Sequence of chain 1.C:
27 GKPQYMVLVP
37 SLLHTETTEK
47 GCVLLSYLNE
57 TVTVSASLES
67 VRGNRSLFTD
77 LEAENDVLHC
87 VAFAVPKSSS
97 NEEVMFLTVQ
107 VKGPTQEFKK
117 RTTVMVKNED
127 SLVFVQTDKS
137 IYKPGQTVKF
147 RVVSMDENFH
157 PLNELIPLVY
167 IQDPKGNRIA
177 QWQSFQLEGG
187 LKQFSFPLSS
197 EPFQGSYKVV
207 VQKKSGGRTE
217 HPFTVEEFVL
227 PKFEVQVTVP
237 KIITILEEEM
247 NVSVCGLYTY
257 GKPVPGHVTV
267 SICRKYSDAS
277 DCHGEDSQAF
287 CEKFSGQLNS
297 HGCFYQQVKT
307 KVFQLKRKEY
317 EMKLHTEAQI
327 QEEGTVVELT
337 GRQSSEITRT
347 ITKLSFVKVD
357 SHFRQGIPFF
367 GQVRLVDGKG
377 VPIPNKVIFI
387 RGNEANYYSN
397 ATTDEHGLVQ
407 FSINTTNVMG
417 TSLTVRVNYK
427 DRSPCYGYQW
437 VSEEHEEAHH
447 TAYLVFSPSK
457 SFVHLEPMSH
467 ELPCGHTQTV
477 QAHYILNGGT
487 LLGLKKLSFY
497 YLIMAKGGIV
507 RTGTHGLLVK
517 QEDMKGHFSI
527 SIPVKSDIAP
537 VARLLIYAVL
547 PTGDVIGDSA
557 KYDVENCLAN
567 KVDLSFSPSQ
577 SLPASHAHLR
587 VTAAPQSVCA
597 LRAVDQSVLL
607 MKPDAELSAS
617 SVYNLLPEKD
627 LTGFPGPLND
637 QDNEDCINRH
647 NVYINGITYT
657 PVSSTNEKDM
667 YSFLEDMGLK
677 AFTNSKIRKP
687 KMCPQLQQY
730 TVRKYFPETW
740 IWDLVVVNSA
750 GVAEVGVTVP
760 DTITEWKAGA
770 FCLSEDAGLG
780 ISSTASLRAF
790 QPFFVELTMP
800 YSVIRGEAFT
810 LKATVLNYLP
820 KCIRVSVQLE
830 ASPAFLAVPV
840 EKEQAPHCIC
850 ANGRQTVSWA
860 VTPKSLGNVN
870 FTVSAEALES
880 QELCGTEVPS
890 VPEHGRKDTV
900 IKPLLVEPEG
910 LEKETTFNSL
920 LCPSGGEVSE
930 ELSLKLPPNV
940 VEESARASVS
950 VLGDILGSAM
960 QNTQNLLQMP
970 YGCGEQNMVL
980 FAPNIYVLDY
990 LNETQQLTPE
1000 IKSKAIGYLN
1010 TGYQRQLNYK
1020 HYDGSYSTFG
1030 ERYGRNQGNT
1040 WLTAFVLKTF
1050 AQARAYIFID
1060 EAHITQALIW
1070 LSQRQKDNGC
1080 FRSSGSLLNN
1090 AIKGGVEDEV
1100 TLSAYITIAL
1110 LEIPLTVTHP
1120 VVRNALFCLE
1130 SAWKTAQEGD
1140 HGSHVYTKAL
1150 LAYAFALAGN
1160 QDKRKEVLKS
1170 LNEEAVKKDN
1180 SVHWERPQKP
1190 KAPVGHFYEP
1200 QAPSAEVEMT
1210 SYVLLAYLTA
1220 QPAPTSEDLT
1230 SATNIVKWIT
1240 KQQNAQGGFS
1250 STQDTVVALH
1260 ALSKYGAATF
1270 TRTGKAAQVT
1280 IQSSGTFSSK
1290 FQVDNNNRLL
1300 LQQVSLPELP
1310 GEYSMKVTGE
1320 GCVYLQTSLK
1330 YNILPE

A protein and the small-molecule ligand that binds it are described below.
Small molecule (SMILES): CC(=O)N[C@@H]1[C@@H](O)[C@H](O)[C@@H](CO)O[C@H]1O

Binding-site contacts:
Ligand atom C7 contacts residue PHE385 of chain 1.C at 4.5 Å (hydrophobic).
Ligand atom O5 contacts residue ASN396 of chain 1.C at 2.4 Å (h-bond).
Ligand atom C8 contacts residue PHE385 of chain 1.C at 3.8 Å (hydrophobic).
Ligand atom C4 contacts residue ASN396 of chain 1.C at 4.2 Å.
Ligand atom C7 contacts residue ASN396 of chain 1.C at 4.1 Å.
Ligand atom C1 contacts residue ASN396 of chain 1.C at 1.4 Å.
Ligand atom C2 contacts residue ASN396 of chain 1.C at 2.4 Å.
Ligand atom N2 contacts residue PHE385 of chain 1.C at 3.9 Å.
Ligand atom N2 contacts residue ASN396 of chain 1.C at 2.7 Å (h-bond).
Ligand atom C3 contacts residue ASN396 of chain 1.C at 3.7 Å.
Ligand atom C5 contacts residue ASN396 of chain 1.C at 3.7 Å.